Sequence of chain 1.A:
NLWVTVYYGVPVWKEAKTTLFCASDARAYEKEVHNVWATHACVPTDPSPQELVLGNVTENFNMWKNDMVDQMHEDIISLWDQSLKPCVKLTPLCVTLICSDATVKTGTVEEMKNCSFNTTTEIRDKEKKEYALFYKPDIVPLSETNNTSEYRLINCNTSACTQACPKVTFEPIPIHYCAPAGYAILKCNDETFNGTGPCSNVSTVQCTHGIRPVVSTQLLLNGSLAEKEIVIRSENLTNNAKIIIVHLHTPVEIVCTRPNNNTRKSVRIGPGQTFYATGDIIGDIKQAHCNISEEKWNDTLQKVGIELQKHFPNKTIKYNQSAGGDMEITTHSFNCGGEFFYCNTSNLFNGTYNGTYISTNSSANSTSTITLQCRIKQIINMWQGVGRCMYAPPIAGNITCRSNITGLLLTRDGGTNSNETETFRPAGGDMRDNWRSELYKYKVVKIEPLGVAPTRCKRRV

A small-molecule ligand and the protein it binds are described below.
Small molecule (SMILES): CC(=O)N[C@@H]1[C@@H](O)[C@H](O)[C@@H](CO)O[C@H]1O

Binding-site contacts:
Ligand atom C6 contacts residue GLU259 of chain 1.A at 4.4 Å.
Ligand atom C2 contacts residue ASN218 of chain 1.A at 2.4 Å.
Ligand atom O5 contacts residue ASN218 of chain 1.A at 2.4 Å (h-bond).
Ligand atom O6 contacts residue GLU259 of chain 1.A at 4.4 Å.
Ligand atom C1 contacts residue ASN218 of chain 1.A at 1.4 Å.
Ligand atom C3 contacts residue ASN218 of chain 1.A at 3.8 Å.
Ligand atom C6 contacts residue SER258 of chain 1.A at 3.3 Å.
Ligand atom C5 contacts residue ASN218 of chain 1.A at 3.7 Å.
Ligand atom O7 contacts residue ASN218 of chain 1.A at 3.3 Å.
Ligand atom N2 contacts residue ASN218 of chain 1.A at 2.8 Å (h-bond).
Ligand atom C8 contacts residue ASN218 of chain 1.A at 4.4 Å.
Ligand atom O4 contacts residue ASN260 of chain 1.A at 3.8 Å.
Ligand atom O7 contacts residue THR220 of chain 1.A at 4.1 Å.
Ligand atom C6 contacts residue LEU261 of chain 1.A at 3.7 Å (hydrophobic).
Ligand atom C5 contacts residue LEU261 of chain 1.A at 4.0 Å (hydrophobic).
Ligand atom O6 contacts residue ASN218 of chain 1.A at 3.9 Å.
Ligand atom O6 contacts residue SER258 of chain 1.A at 2.4 Å (h-bond).
Ligand atom C7 contacts residue ASN218 of chain 1.A at 3.3 Å.
Ligand atom C4 contacts residue ASN218 of chain 1.A at 4.2 Å.